The small molecule below binds the protein below.
Small molecule (SMILES): CC(=O)N[C@H]1[C@H](O[C@H]2[C@H](O)[C@@H](NC(C)=O)CO[C@@H]2CO)O[C@H](CO)[C@@H](O[C@@H]2O[C@H](CO)[C@@H](O)[C@H](O)[C@@H]2O)[C@@H]1O

Sequence of chain 2.A:
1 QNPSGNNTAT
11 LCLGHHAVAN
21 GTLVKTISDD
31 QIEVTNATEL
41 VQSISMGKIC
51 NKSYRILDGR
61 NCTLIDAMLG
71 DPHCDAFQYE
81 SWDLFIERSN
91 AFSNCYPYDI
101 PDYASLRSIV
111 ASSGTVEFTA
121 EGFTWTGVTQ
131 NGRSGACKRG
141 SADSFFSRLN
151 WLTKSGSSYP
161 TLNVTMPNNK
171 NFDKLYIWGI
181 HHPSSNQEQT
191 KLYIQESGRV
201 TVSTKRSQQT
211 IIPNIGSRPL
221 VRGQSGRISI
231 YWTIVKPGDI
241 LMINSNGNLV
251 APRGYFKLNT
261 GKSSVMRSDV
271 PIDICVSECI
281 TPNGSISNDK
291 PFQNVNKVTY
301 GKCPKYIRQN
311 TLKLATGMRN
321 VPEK

Binding-site contacts:
Ligand atom C5 contacts residue ASN61 of chain 2.A at 3.6 Å.
Ligand atom O5 contacts residue PHE92 of chain 2.A at 4.0 Å.
Ligand atom O7 contacts residue ASN61 of chain 2.A at 3.9 Å.
Ligand atom N2 contacts residue ASN61 of chain 2.A at 3.0 Å (h-bond).
Ligand atom O6 contacts residue PHE92 of chain 2.A at 4.1 Å.
Ligand atom C2 contacts residue ASN61 of chain 2.A at 2.5 Å.
Ligand atom C4 contacts residue ASN61 of chain 2.A at 4.2 Å.
Ligand atom C8 contacts residue ARG60 of chain 2.A at 3.8 Å.
Ligand atom O5 contacts residue ASN61 of chain 2.A at 2.3 Å (h-bond).
Ligand atom C7 contacts residue ASN61 of chain 2.A at 3.6 Å.
Ligand atom C1 contacts residue ASN61 of chain 2.A at 1.4 Å.
Ligand atom C3 contacts residue ASN61 of chain 2.A at 3.9 Å.